Sequence of chain 1.B:
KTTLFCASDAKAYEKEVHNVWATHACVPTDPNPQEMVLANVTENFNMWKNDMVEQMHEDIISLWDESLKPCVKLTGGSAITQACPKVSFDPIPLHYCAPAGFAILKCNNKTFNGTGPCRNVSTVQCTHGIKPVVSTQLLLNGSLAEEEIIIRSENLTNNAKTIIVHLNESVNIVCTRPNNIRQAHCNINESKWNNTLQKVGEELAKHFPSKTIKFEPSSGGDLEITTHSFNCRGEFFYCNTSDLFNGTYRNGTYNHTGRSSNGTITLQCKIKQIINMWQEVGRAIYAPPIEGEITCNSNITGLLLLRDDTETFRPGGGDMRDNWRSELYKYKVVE

This protein binds this small molecule.
Small molecule (SMILES): [H]/N=C(/N)NC[C@H]1[C@H](CC[C@H](O)CO)c2cc(CNC)ccc2[C@@H]1NC(=O)C(=O)Nc1ccc(Cl)c(F)c1

Binding-site contacts:
Ligand atom C24 contacts residue VAL139 of chain 1.B at 3.8 Å (hydrophobic).
Ligand atom F23 contacts residue THR141 of chain 1.B at 3.8 Å.
Ligand atom O18 contacts residue TRP291 of chain 1.B at 3.4 Å.
Ligand atom C20 contacts residue GLU237 of chain 1.B at 3.6 Å.
Ligand atom N28 contacts residue MET290 of chain 1.B at 3.2 Å (h-bond).
Ligand atom C22 contacts residue SER242 of chain 1.B at 3.2 Å.
Ligand atom N03 contacts residue MET290 of chain 1.B at 3.1 Å (h-bond).
Ligand atom F23 contacts residue VAL139 of chain 1.B at 3.8 Å.
Ligand atom CL25 contacts residue ASN244 of chain 1.B at 3.5 Å.
Ligand atom N03 contacts residue GLU293 of chain 1.B at 3.4 Å (salt-bridge).
Ligand atom O16 contacts residue MET290 of chain 1.B at 3.2 Å (h-bond).
Ligand atom O18 contacts residue MET339 of chain 1.B at 3.2 Å.
Ligand atom C02 contacts residue VAL294 of chain 1.B at 3.8 Å (hydrophobic).
Ligand atom N14 contacts residue GLY337 of chain 1.B at 3.6 Å.
Ligand atom F23 contacts residue SER140 of chain 1.B at 3.7 Å.
Ligand atom O32 contacts residue GLN292 of chain 1.B at 3.5 Å (h-bond).
Ligand atom O32 contacts residue HIS62 of chain 1.B at 3.1 Å (h-bond).
Ligand atom C15 contacts residue MET290 of chain 1.B at 3.7 Å (hydrophobic).
Ligand atom C34 contacts residue GLN292 of chain 1.B at 3.9 Å.
Ligand atom F23 contacts residue SER242 of chain 1.B at 2.7 Å.
Ligand atom O16 contacts residue ASN289 of chain 1.B at 3.6 Å.
Ligand atom CL25 contacts residue PHE243 of chain 1.B at 3.2 Å.
Ligand atom C17 contacts residue TRP291 of chain 1.B at 3.5 Å (hydrophobic).
Ligand atom O31 contacts residue ASP338 of chain 1.B at 2.9 Å (salt-bridge).
Ligand atom N28 contacts residue GLU293 of chain 1.B at 3.5 Å (salt-bridge).
Ligand atom C33 contacts residue TRP291 of chain 1.B at 3.5 Å (hydrophobic).
Ligand atom N19 contacts residue ASN289 of chain 1.B at 2.9 Å (h-bond).
Ligand atom O31 contacts residue ARG340 of chain 1.B at 3.1 Å (salt-bridge).
Ligand atom N28 contacts residue GLY295 of chain 1.B at 3.3 Å (h-bond).
Ligand atom N19 contacts residue GLU237 of chain 1.B at 3.4 Å.
Ligand atom C27 contacts residue ASN289 of chain 1.B at 3.3 Å.
Ligand atom C02 contacts residue MET290 of chain 1.B at 3.4 Å (hydrophobic).
Ligand atom C32 contacts residue TRP291 of chain 1.B at 3.8 Å (hydrophobic).
Ligand atom N28 contacts residue VAL294 of chain 1.B at 3.5 Å.
Ligand atom C20 contacts residue ASN289 of chain 1.B at 3.6 Å.
Ligand atom CL25 contacts residue VAL139 of chain 1.B at 3.7 Å.
Ligand atom C21 contacts residue SER242 of chain 1.B at 3.4 Å.
Ligand atom C21 contacts residue MET339 of chain 1.B at 3.9 Å (hydrophobic).
Ligand atom C27 contacts residue TRP291 of chain 1.B at 3.8 Å (hydrophobic).
Ligand atom O18 contacts residue GLY337 of chain 1.B at 3.3 Å (h-bond).